A small-molecule ligand and the protein it binds are described below.
Small molecule (SMILES): CC(=O)N[C@H]1[C@H](O[C@H]2[C@H](O)[C@@H](NC(C)=O)CO[C@@H]2CO)O[C@H](CO)[C@@H](O)[C@@H]1O

Binding-site contacts:
Ligand atom C1 contacts residue GLU130 of chain 1.B at 3.6 Å.
Ligand atom C7 contacts residue ASN160 of chain 1.B at 3.4 Å.
Ligand atom O5 contacts residue ASN159 of chain 1.B at 3.0 Å (h-bond).
Ligand atom C6 contacts residue ASN159 of chain 1.B at 2.8 Å.
Ligand atom C1 contacts residue ASN160 of chain 1.B at 1.5 Å.
Ligand atom C5 contacts residue ASN160 of chain 1.B at 3.5 Å.
Ligand atom C1 contacts residue ASN159 of chain 1.B at 4.2 Å.
Ligand atom O5 contacts residue ASN160 of chain 1.B at 2.3 Å (h-bond).
Ligand atom C5 contacts residue ASN159 of chain 1.B at 3.5 Å.
Ligand atom C4 contacts residue ASN160 of chain 1.B at 4.3 Å.
Ligand atom C2 contacts residue ASN160 of chain 1.B at 2.8 Å.
Ligand atom C6 contacts residue GLU130 of chain 1.B at 4.1 Å.
Ligand atom C3 contacts residue ASN160 of chain 1.B at 4.0 Å.
Ligand atom O6 contacts residue ASN159 of chain 1.B at 2.9 Å (h-bond).
Ligand atom O7 contacts residue ASN160 of chain 1.B at 3.2 Å (h-bond).
Ligand atom N2 contacts residue ASN160 of chain 1.B at 3.2 Å (h-bond).
Ligand atom C5 contacts residue GLU130 of chain 1.B at 3.8 Å.
Ligand atom O5 contacts residue GLU130 of chain 1.B at 3.5 Å (salt-bridge).

Sequence of chain 1.B:
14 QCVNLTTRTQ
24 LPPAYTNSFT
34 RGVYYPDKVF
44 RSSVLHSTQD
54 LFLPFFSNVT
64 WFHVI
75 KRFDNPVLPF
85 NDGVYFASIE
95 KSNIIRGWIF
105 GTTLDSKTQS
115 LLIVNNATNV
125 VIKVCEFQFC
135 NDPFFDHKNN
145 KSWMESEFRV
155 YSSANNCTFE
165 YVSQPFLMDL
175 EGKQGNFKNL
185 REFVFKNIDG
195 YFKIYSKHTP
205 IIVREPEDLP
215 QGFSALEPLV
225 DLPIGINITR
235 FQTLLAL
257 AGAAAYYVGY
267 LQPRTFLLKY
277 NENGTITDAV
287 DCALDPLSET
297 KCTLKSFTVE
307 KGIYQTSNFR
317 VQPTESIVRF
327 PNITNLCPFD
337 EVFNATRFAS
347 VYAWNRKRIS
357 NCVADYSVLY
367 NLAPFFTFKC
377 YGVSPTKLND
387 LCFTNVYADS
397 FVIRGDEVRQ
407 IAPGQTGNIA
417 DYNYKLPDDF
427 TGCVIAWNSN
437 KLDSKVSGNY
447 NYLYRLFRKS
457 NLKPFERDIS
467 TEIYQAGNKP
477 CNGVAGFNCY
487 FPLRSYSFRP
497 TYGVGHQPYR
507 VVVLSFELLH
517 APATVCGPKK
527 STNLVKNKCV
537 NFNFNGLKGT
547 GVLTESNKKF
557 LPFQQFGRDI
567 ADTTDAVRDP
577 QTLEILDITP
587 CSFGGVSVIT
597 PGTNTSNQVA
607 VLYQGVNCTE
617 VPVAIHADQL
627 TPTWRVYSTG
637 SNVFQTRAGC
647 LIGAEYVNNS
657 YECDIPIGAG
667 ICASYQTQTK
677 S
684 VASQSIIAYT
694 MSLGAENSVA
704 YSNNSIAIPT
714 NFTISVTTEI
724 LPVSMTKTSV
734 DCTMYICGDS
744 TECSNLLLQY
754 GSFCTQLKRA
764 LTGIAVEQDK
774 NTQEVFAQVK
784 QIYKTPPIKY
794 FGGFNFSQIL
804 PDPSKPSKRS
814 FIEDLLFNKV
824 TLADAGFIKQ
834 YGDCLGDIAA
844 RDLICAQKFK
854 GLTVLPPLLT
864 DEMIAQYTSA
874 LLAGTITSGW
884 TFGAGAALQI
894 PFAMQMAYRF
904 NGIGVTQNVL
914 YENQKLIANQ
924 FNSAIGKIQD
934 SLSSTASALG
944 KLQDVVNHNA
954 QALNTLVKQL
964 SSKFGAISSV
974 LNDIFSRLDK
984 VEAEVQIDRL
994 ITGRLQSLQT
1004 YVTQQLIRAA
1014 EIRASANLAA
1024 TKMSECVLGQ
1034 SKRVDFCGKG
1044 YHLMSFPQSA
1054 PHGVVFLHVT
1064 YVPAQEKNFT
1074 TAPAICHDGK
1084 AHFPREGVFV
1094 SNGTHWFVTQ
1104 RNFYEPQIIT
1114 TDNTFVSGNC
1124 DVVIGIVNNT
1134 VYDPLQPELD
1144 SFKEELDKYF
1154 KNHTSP